A protein and the small-molecule ligand that binds it are described below.
Small molecule (SMILES): CC(=O)N[C@H]1[C@H](O[C@H]2[C@H](O)[C@@H](NC(C)=O)CO[C@@H]2CO)O[C@H](CO)[C@@H](O)[C@@H]1O

Binding-site contacts:
Ligand atom N2 contacts residue ASN12 of chain 3.M at 3.8 Å.
Ligand atom O5 contacts residue ASN12 of chain 3.M at 2.8 Å (h-bond).
Ligand atom C1 contacts residue ASN12 of chain 3.M at 2.2 Å.
Ligand atom C5 contacts residue ASN12 of chain 3.M at 4.2 Å.
Ligand atom C7 contacts residue ASN12 of chain 3.M at 3.9 Å.
Ligand atom O7 contacts residue ASN12 of chain 3.M at 3.6 Å.
Ligand atom C2 contacts residue ASN12 of chain 3.M at 3.3 Å.

Sequence of chain 3.M:
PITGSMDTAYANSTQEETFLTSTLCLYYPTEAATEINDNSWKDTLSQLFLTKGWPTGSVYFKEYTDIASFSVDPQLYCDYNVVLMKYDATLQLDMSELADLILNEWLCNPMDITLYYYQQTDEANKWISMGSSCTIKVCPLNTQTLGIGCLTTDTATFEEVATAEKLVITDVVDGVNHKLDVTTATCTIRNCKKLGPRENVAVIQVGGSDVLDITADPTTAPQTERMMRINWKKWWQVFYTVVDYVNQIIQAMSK